Sequence of chain 1.A:
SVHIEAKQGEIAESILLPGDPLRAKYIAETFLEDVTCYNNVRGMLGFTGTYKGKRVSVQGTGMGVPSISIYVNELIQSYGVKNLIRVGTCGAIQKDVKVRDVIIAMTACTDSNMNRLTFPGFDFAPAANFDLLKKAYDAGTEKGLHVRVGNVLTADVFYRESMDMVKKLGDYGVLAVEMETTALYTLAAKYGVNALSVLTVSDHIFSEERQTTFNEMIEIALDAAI

Sequence of chain 6.A:
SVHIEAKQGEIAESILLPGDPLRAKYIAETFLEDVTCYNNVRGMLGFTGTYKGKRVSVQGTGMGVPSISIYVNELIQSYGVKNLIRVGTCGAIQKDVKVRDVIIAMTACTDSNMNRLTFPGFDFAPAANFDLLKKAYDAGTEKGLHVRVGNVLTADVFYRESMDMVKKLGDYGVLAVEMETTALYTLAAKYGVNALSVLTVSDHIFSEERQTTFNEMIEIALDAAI

The protein below binds the small molecule below.
Small molecule (SMILES): O=c1[nH]cnc2c1ncn2[C@@H]1O[C@H](CO)[C@@H](O)[C@H]1O

Binding-site contacts:
Ligand atom O3' contacts residue MET64 of chain 1.A at 3.7 Å.
Ligand atom O2' contacts residue ARG87 of chain 1.A at 3.1 Å (salt-bridge).
Ligand atom C4' contacts residue SO41 of chain 1.C at 3.5 Å.
Ligand atom C5' contacts residue PHE159 of chain 1.A at 3.7 Å (hydrophobic).
Ligand atom O2' contacts residue GLU179 of chain 1.A at 3.4 Å.
Ligand atom C6 contacts residue PHE159 of chain 1.A at 3.7 Å (hydrophobic).
Ligand atom C2' contacts residue SO41 of chain 1.C at 3.6 Å.
Ligand atom O5' contacts residue PHE159 of chain 1.A at 3.4 Å.
Ligand atom O2' contacts residue MET180 of chain 1.A at 2.9 Å (h-bond).
Ligand atom O6 contacts residue GLY92 of chain 1.A at 3.6 Å.
Ligand atom C3' contacts residue SO41 of chain 1.C at 3.6 Å.
Ligand atom C5 contacts residue GLY92 of chain 1.A at 3.8 Å.
Ligand atom O3' contacts residue GLU181 of chain 1.A at 2.7 Å (salt-bridge).
Ligand atom C1' contacts residue THR90 of chain 1.A at 3.5 Å.
Ligand atom N7 contacts residue CYS91 of chain 1.A at 3.4 Å.
Ligand atom C4' contacts residue MET64 of chain 1.A at 3.8 Å (hydrophobic).
Ligand atom N3 contacts residue PHE159 of chain 1.A at 3.7 Å.
Ligand atom N9 contacts residue THR90 of chain 1.A at 3.6 Å.
Ligand atom O2' contacts residue SO41 of chain 1.C at 3.2 Å (h-bond).
Ligand atom C1' contacts residue SO41 of chain 1.C at 3.2 Å.
Ligand atom C4 contacts residue VAL178 of chain 1.A at 3.8 Å (hydrophobic).
Ligand atom O2' contacts residue GLU181 of chain 1.A at 2.7 Å (salt-bridge).
Ligand atom C2 contacts residue PHE159 of chain 1.A at 3.3 Å (hydrophobic).
Ligand atom O4' contacts residue THR90 of chain 1.A at 3.5 Å (h-bond).
Ligand atom C8 contacts residue CYS91 of chain 1.A at 3.5 Å (hydrophobic).
Ligand atom C5' contacts residue MET64 of chain 1.A at 3.7 Å (hydrophobic).
Ligand atom O5' contacts residue HIS4 of chain 6.A at 2.6 Å (h-bond).
Ligand atom C4' contacts residue ARG43 of chain 6.A at 3.6 Å.
Ligand atom C2' contacts residue MET180 of chain 1.A at 3.6 Å (hydrophobic).
Ligand atom O2' contacts residue THR90 of chain 1.A at 3.8 Å.
Ligand atom C8 contacts residue THR90 of chain 1.A at 3.2 Å.
Ligand atom N1 contacts residue PHE159 of chain 1.A at 3.5 Å.
Ligand atom N3 contacts residue MET180 of chain 1.A at 3.6 Å.
Ligand atom C5 contacts residue VAL178 of chain 1.A at 3.6 Å (hydrophobic).
Ligand atom C5' contacts residue HIS4 of chain 6.A at 3.5 Å.
Ligand atom O3' contacts residue SO41 of chain 1.C at 2.6 Å (h-bond).
Ligand atom O4' contacts residue SO41 of chain 1.C at 3.5 Å (h-bond).
Ligand atom N7 contacts residue GLY92 of chain 1.A at 3.4 Å (h-bond).
Ligand atom C3' contacts residue GLU181 of chain 1.A at 3.6 Å.
Ligand atom O4' contacts residue ARG43 of chain 6.A at 3.4 Å (salt-bridge).